Binding-site contacts:
Ligand atom O2 contacts residue ZN1 of chain 1.D at 2.4 Å.
Ligand atom C4 contacts residue HIS56 of chain 1.A at 3.3 Å.
Ligand atom O6 contacts residue HIS56 of chain 1.A at 3.2 Å.
Ligand atom O2 contacts residue HIS56 of chain 1.A at 3.7 Å.
Ligand atom O2 contacts residue CYS89 of chain 1.A at 3.6 Å.
Ligand atom O3' contacts residue PHE118 of chain 1.A at 3.6 Å.
Ligand atom O2' contacts residue LEU95 of chain 1.B at 3.4 Å.
Ligand atom C2 contacts residue HIS56 of chain 1.A at 3.1 Å.
Ligand atom O4' contacts residue PHE29 of chain 1.A at 3.5 Å.
Ligand atom O4' contacts residue PHE115 of chain 1.A at 3.7 Å.
Ligand atom N1 contacts residue ZN1 of chain 1.D at 3.1 Å.
Ligand atom N3 contacts residue ZN1 of chain 1.D at 3.2 Å.
Ligand atom C5 contacts residue HIS56 of chain 1.A at 3.4 Å.
Ligand atom C8 contacts residue PHE29 of chain 1.A at 3.2 Å (hydrophobic).
Ligand atom C6 contacts residue HIS56 of chain 1.A at 3.2 Å.
Ligand atom C6 contacts residue PHE29 of chain 1.A at 3.6 Å (hydrophobic).
Ligand atom O3' contacts residue ASP116 of chain 1.A at 2.6 Å (salt-bridge).
Ligand atom C2 contacts residue ZN1 of chain 1.D at 2.5 Å.
Ligand atom C6 contacts residue ASN45 of chain 1.A at 3.6 Å.
Ligand atom C8 contacts residue PHE115 of chain 1.A at 3.5 Å (hydrophobic).
Ligand atom N9 contacts residue PHE29 of chain 1.A at 3.5 Å.
Ligand atom N7 contacts residue ASN45 of chain 1.A at 3.3 Å (h-bond).
Ligand atom O6 contacts residue ALA57 of chain 1.A at 3.0 Å (h-bond).
Ligand atom C5 contacts residue PHE29 of chain 1.A at 3.6 Å (hydrophobic).
Ligand atom N1 contacts residue GLU58 of chain 1.A at 2.8 Å (salt-bridge).
Ligand atom O2 contacts residue GLU58 of chain 1.A at 3.2 Å (salt-bridge).
Ligand atom O2' contacts residue HIS56 of chain 1.A at 3.6 Å.
Ligand atom C8 contacts residue TYR161 of chain 1.A at 3.4 Å (hydrophobic).
Ligand atom C2 contacts residue GLU58 of chain 1.A at 3.6 Å.
Ligand atom N3 contacts residue HIS56 of chain 1.A at 3.3 Å (h-bond).
Ligand atom O2' contacts residue PHE118 of chain 1.A at 3.5 Å.
Ligand atom C3' contacts residue ASP116 of chain 1.A at 3.5 Å.
Ligand atom O5' contacts residue GLU84 of chain 1.A at 3.5 Å (salt-bridge).
Ligand atom O2 contacts residue PRO85 of chain 1.A at 3.5 Å.
Ligand atom O6 contacts residue PHE29 of chain 1.A at 3.3 Å.
Ligand atom N7 contacts residue PHE29 of chain 1.A at 3.1 Å.
Ligand atom O2 contacts residue CYS86 of chain 1.A at 3.0 Å (h-bond).
Ligand atom N7 contacts residue TYR161 of chain 1.A at 2.8 Å (h-bond).
Ligand atom O6 contacts residue ASN45 of chain 1.A at 2.9 Å (h-bond).
Ligand atom N1 contacts residue HIS56 of chain 1.A at 3.0 Å (h-bond).

Sequence of chain 1.A:
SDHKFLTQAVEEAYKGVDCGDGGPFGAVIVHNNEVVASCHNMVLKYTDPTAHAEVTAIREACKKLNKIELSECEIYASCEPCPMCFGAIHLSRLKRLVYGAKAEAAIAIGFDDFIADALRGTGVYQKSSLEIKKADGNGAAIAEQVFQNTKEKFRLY

This small molecule binds to this protein.
Small molecule (SMILES): O=c1[nH]c(=O)c2ncn([C@@H]3O[C@H](CO)[C@@H](O)[C@H]3O)c2[nH]1

Sequence of chain 1.B:
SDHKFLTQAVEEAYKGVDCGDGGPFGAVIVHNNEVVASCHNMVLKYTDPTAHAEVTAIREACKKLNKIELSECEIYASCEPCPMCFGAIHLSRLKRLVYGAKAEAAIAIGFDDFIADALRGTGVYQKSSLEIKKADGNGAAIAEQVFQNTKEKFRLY